Sequence of chain 1.A:
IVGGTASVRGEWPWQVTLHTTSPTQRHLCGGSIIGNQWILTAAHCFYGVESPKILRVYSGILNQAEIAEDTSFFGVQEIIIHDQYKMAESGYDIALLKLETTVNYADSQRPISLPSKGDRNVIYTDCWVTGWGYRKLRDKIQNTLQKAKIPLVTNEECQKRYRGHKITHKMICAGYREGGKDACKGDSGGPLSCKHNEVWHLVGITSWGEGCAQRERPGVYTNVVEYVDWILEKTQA

Binding-site contacts:
Ligand atom C10 contacts residue ALA183 of chain 1.A at 3.2 Å (hydrophobic).
Ligand atom N09 contacts residue GLY209 of chain 1.A at 3.7 Å.
Ligand atom N11 contacts residue GLY211 of chain 1.A at 2.8 Å (h-bond).
Ligand atom N05 contacts residue SER188 of chain 1.A at 2.6 Å (h-bond).
Ligand atom OX contacts residue LYS185 of chain 1.A at 3.2 Å.
Ligand atom C15 contacts residue SER207 of chain 1.A at 3.3 Å.
Ligand atom C25 contacts residue HIS44 of chain 1.A at 3.6 Å.
Ligand atom C21 contacts residue TRP208 of chain 1.A at 3.5 Å (hydrophobic).
Ligand atom C10 contacts residue ASP182 of chain 1.A at 3.2 Å.
Ligand atom S34 contacts residue GLY186 of chain 1.A at 3.0 Å (h-bond).
Ligand atom N11 contacts residue ASP182 of chain 1.A at 2.5 Å (salt-bridge).
Ligand atom N12 contacts residue ASP182 of chain 1.A at 2.8 Å (salt-bridge).
Ligand atom C32 contacts residue HIS44 of chain 1.A at 3.6 Å.
Ligand atom OX contacts residue GLY186 of chain 1.A at 2.5 Å (h-bond).
Ligand atom C15 contacts residue HIS44 of chain 1.A at 3.7 Å.
Ligand atom OX contacts residue ASP187 of chain 1.A at 3.0 Å (salt-bridge).
Ligand atom N11 contacts residue CYS212 of chain 1.A at 3.5 Å.
Ligand atom O30 contacts residue GLY209 of chain 1.A at 3.3 Å (h-bond).
Ligand atom C06 contacts residue CYS184 of chain 1.A at 3.7 Å (hydrophobic).
Ligand atom CZ contacts residue HIS44 of chain 1.A at 3.8 Å.
Ligand atom N05 contacts residue SER207 of chain 1.A at 3.3 Å (h-bond).
Ligand atom CX contacts residue GLY186 of chain 1.A at 3.6 Å.
Ligand atom OX contacts residue SER188 of chain 1.A at 2.4 Å (h-bond).
Ligand atom N31 contacts residue SER188 of chain 1.A at 2.8 Å (h-bond).
Ligand atom N12 contacts residue TRP208 of chain 1.A at 3.7 Å.
Ligand atom N22 contacts residue GLY209 of chain 1.A at 2.9 Å (h-bond).
Ligand atom CZ contacts residue SER188 of chain 1.A at 2.4 Å.
Ligand atom C26 contacts residue HIS44 of chain 1.A at 3.5 Å.
Ligand atom N31 contacts residue HIS44 of chain 1.A at 2.9 Å (h-bond).
Ligand atom C06 contacts residue SER188 of chain 1.A at 2.9 Å.
Ligand atom S34 contacts residue LYS185 of chain 1.A at 3.4 Å.
Ligand atom N11 contacts residue ALA183 of chain 1.A at 3.3 Å (h-bond).
Ligand atom CX contacts residue SER188 of chain 1.A at 1.4 Å.
Ligand atom CY contacts residue SER188 of chain 1.A at 2.4 Å.
Ligand atom N12 contacts residue ALA183 of chain 1.A at 3.5 Å (h-bond).
Ligand atom O30 contacts residue TRP208 of chain 1.A at 2.8 Å.
Ligand atom C13 contacts residue SER188 of chain 1.A at 3.6 Å.
Ligand atom OX contacts residue CYS184 of chain 1.A at 3.2 Å (h-bond).
Ligand atom N09 contacts residue ALA183 of chain 1.A at 3.6 Å.
Ligand atom N12 contacts residue GLY219 of chain 1.A at 3.3 Å.

This protein binds this small molecule.
Small molecule (SMILES): [H]/N=C(/N)NCCC[C@H](NC(=O)Cn1c(-c2cccc(C)c2)ncc(NCc2cccc3cccnc23)c1=O)C(=O)c1nccs1